Sequence of chain 32.C:
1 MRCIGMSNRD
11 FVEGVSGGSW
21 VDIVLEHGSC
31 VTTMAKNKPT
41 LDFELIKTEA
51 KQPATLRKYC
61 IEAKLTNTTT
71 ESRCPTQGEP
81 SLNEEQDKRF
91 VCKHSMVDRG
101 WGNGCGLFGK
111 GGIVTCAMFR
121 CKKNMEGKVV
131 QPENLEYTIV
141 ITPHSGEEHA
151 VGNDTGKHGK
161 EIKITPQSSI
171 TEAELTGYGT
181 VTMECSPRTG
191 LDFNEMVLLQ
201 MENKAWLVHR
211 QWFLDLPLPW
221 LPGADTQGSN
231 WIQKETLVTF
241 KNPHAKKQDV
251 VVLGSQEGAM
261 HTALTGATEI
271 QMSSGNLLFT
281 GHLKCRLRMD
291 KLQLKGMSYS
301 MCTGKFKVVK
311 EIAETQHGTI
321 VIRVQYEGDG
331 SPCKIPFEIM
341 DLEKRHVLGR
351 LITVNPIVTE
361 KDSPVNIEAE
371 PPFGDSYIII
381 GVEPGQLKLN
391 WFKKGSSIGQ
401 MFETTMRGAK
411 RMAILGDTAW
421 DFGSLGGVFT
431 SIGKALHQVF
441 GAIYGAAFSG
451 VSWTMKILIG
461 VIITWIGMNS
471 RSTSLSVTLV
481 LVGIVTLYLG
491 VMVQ

This protein binds this small molecule.
Small molecule (SMILES): CC(=O)N[C@@H]1[C@@H](O)[C@H](O)[C@@H](CO)O[C@H]1O

Sequence of chain 35.E:
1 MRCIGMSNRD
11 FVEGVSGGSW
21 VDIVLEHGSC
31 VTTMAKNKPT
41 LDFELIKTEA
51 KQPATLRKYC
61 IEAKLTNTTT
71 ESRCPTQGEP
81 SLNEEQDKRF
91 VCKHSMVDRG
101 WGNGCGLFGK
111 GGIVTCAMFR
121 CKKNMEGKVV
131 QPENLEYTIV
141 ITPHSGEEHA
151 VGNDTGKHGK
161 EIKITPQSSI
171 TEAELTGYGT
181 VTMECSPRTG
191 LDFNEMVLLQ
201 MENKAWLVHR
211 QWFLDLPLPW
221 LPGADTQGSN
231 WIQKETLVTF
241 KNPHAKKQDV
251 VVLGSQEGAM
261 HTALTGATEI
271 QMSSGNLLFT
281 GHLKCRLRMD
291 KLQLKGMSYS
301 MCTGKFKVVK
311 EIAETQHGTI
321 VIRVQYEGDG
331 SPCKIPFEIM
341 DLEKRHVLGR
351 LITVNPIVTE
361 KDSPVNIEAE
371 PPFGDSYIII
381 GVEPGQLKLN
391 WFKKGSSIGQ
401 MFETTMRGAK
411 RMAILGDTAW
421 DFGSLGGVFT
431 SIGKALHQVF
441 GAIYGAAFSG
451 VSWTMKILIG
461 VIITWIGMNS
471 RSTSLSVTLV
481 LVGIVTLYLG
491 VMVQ

Binding-site contacts:
Ligand atom C1 contacts residue ASN67 of chain 32.C at 1.4 Å.
Ligand atom C7 contacts residue PHE90 of chain 32.C at 4.2 Å (hydrophobic).
Ligand atom C2 contacts residue ASN67 of chain 32.C at 2.5 Å.
Ligand atom C4 contacts residue ASN67 of chain 32.C at 4.2 Å.
Ligand atom C8 contacts residue SER300 of chain 35.E at 1.9 Å.
Ligand atom C8 contacts residue ASN67 of chain 32.C at 4.4 Å.
Ligand atom C5 contacts residue ASN67 of chain 32.C at 3.7 Å.
Ligand atom O7 contacts residue PHE90 of chain 32.C at 4.4 Å.
Ligand atom C8 contacts residue ARG89 of chain 32.C at 3.3 Å.
Ligand atom N2 contacts residue ASN67 of chain 32.C at 2.9 Å (h-bond).
Ligand atom C2 contacts residue MET118 of chain 32.C at 4.5 Å (hydrophobic).
Ligand atom C3 contacts residue ASN67 of chain 32.C at 3.8 Å.
Ligand atom C7 contacts residue MET118 of chain 32.C at 4.0 Å (hydrophobic).
Ligand atom C8 contacts residue PHE90 of chain 32.C at 3.7 Å (hydrophobic).
Ligand atom C8 contacts residue MET118 of chain 32.C at 3.8 Å (hydrophobic).
Ligand atom N2 contacts residue SER300 of chain 35.E at 3.9 Å.
Ligand atom N2 contacts residue MET118 of chain 32.C at 3.6 Å.
Ligand atom C7 contacts residue SER300 of chain 35.E at 3.4 Å.
Ligand atom O5 contacts residue ASN67 of chain 32.C at 2.4 Å (h-bond).
Ligand atom O7 contacts residue ASN67 of chain 32.C at 3.3 Å (h-bond).
Ligand atom O7 contacts residue SER300 of chain 35.E at 4.3 Å.
Ligand atom C7 contacts residue ASN67 of chain 32.C at 3.3 Å.
Ligand atom C1 contacts residue MET118 of chain 32.C at 4.1 Å (hydrophobic).